Sequence of chain 2.A:
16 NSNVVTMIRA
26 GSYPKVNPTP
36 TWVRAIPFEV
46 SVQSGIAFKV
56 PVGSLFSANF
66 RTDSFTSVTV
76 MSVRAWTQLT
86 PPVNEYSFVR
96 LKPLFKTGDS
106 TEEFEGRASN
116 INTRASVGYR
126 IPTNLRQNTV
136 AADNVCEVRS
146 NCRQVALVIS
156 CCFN

Sequence of chain 2.O:
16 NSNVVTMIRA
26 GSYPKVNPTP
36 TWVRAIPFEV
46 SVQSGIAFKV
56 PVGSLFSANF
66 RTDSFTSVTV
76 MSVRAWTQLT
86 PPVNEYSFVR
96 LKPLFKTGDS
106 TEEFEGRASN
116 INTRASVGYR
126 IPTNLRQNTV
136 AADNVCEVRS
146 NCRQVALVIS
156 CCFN

A small-molecule ligand and the protein it binds are described below.
Small molecule (SMILES): CO[P](=O)(O)O[C@H]1[C@@H](O)[C@H](n2ccc(=O)[nH]c2=O)O[C@@H]1COP(=O)(O)O

Binding-site contacts:
Ligand atom OP3 contacts residue ARG125 of chain 2.O at 2.6 Å.
Ligand atom C4 contacts residue ASN16 of chain 2.A at 3.9 Å.
Ligand atom C3' contacts residue ARG125 of chain 2.O at 3.3 Å.
Ligand atom OP2 contacts residue ARG131 of chain 2.O at 3.7 Å.
Ligand atom OP3 contacts residue ILE23 of chain 2.A at 4.4 Å.
Ligand atom C5 contacts residue ARG125 of chain 2.O at 3.7 Å.
Ligand atom C4 contacts residue SER17 of chain 2.A at 4.2 Å.
Ligand atom O4 contacts residue ARG125 of chain 2.O at 4.0 Å.
Ligand atom O2 contacts residue ARG125 of chain 2.O at 4.1 Å.
Ligand atom C5' contacts residue ARG125 of chain 2.O at 4.2 Å.
Ligand atom O5' contacts residue ARG131 of chain 2.O at 2.8 Å (salt-bridge).
Ligand atom C5' contacts residue ARG131 of chain 2.O at 3.3 Å.
Ligand atom C4' contacts residue ARG125 of chain 2.O at 4.3 Å.
Ligand atom OP1 contacts residue ILE23 of chain 2.A at 3.8 Å.
Ligand atom P contacts residue ARG125 of chain 2.O at 3.8 Å.
Ligand atom C6 contacts residue ARG125 of chain 2.O at 3.6 Å.
Ligand atom OP1 contacts residue ARG125 of chain 2.O at 2.8 Å (salt-bridge).
Ligand atom N3 contacts residue ASN16 of chain 2.A at 2.7 Å (h-bond).
Ligand atom C1' contacts residue ARG125 of chain 2.O at 4.3 Å.
Ligand atom O4 contacts residue THR21 of chain 2.A at 4.4 Å.
Ligand atom OP2 contacts residue ILE23 of chain 2.A at 4.2 Å.
Ligand atom O4 contacts residue SER17 of chain 2.A at 3.3 Å.
Ligand atom O4 contacts residue ASN16 of chain 2.A at 4.2 Å.
Ligand atom OP2 contacts residue SER77 of chain 2.O at 4.0 Å.
Ligand atom O2 contacts residue ASN16 of chain 2.A at 2.7 Å (h-bond).
Ligand atom P contacts residue ILE23 of chain 2.A at 4.3 Å.
Ligand atom N3 contacts residue SER17 of chain 2.A at 4.5 Å.
Ligand atom C5' contacts residue MET76 of chain 2.O at 4.3 Å (hydrophobic).
Ligand atom O3' contacts residue ARG125 of chain 2.O at 4.0 Å.
Ligand atom O5' contacts residue ARG125 of chain 2.O at 3.0 Å (salt-bridge).
Ligand atom OP3 contacts residue SER77 of chain 2.O at 4.4 Å.
Ligand atom P contacts residue ARG131 of chain 2.O at 3.5 Å.
Ligand atom N1 contacts residue ARG125 of chain 2.O at 3.8 Å.
Ligand atom C4 contacts residue ARG125 of chain 2.O at 3.7 Å.
Ligand atom C2' contacts residue ARG125 of chain 2.O at 3.7 Å.
Ligand atom OP1 contacts residue ARG131 of chain 2.O at 3.4 Å (salt-bridge).
Ligand atom C2 contacts residue ASN16 of chain 2.A at 3.0 Å.
Ligand atom N3 contacts residue ARG125 of chain 2.O at 3.8 Å.
Ligand atom N1 contacts residue ASN16 of chain 2.A at 4.4 Å.
Ligand atom C2 contacts residue ARG125 of chain 2.O at 3.9 Å.